Binding-site contacts:
Ligand atom O5 contacts residue HIS1076 of chain 1.B at 3.8 Å.
Ligand atom C2 contacts residue THR1075 of chain 1.B at 3.8 Å.
Ligand atom C8 contacts residue THR1075 of chain 1.B at 4.4 Å.
Ligand atom O6 contacts residue ASN1073 of chain 1.B at 4.2 Å.
Ligand atom C5 contacts residue HIS1076 of chain 1.B at 3.5 Å.
Ligand atom O5 contacts residue ASN1073 of chain 1.B at 2.7 Å (h-bond).
Ligand atom C2 contacts residue ASN1073 of chain 1.B at 4.3 Å.
Ligand atom C3 contacts residue THR1075 of chain 1.B at 4.2 Å.
Ligand atom C1 contacts residue ASN1073 of chain 1.B at 2.9 Å.
Ligand atom O6 contacts residue PHE1078 of chain 1.B at 4.4 Å.
Ligand atom C5 contacts residue ASN1073 of chain 1.B at 3.9 Å.
Ligand atom C7 contacts residue THR1075 of chain 1.B at 4.1 Å.
Ligand atom C6 contacts residue HIS1076 of chain 1.B at 4.1 Å.
Ligand atom C1 contacts residue HIS1076 of chain 1.B at 3.8 Å.
Ligand atom C6 contacts residue ASN1073 of chain 1.B at 4.3 Å.
Ligand atom O7 contacts residue HIS1076 of chain 1.B at 4.2 Å.
Ligand atom C1 contacts residue THR1075 of chain 1.B at 3.3 Å.
Ligand atom N2 contacts residue THR1075 of chain 1.B at 3.4 Å (h-bond).
Ligand atom C6 contacts residue PHE1078 of chain 1.B at 4.5 Å (hydrophobic).
Ligand atom O7 contacts residue ASN1073 of chain 1.B at 4.3 Å.
Ligand atom O5 contacts residue THR1075 of chain 1.B at 4.3 Å.

Sequence of chain 1.B:
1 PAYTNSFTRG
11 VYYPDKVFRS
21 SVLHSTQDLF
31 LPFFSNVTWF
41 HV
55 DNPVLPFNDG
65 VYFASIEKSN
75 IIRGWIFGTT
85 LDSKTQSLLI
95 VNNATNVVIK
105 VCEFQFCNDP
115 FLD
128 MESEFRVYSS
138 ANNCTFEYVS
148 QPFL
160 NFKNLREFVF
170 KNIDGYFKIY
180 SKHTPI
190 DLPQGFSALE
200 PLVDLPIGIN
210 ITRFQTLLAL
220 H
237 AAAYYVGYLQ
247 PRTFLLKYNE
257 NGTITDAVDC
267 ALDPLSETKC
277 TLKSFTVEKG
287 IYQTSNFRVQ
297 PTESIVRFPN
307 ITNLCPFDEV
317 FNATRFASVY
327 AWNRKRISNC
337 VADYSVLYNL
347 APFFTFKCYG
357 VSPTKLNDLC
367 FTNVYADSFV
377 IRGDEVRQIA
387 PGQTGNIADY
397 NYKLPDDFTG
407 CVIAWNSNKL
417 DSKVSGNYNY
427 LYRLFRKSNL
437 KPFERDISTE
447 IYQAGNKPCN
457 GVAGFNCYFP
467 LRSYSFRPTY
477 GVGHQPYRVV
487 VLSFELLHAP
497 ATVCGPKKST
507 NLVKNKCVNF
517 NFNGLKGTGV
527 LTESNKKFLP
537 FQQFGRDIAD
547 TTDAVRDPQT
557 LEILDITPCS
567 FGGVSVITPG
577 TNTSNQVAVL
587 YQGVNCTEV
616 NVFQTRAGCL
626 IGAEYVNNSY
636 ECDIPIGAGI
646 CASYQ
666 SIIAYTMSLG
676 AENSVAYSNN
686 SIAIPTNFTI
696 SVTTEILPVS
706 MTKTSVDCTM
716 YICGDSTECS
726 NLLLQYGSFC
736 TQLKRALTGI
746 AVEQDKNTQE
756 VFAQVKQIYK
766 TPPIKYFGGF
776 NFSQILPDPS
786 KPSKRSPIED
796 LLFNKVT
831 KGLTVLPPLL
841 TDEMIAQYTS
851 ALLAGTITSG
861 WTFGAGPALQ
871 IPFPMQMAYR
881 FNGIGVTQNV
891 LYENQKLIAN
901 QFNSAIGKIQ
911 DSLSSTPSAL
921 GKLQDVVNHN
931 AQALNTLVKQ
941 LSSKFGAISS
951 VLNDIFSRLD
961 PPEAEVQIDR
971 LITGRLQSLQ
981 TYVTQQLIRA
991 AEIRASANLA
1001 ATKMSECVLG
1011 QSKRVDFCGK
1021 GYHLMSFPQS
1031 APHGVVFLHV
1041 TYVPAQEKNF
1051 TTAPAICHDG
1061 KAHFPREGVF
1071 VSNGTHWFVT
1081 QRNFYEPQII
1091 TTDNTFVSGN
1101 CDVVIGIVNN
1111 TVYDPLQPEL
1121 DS

A small-molecule ligand and the protein it binds are described below.
Small molecule (SMILES): CC(=O)N[C@H]1[C@H](O[C@H]2[C@H](O)[C@@H](NC(C)=O)CO[C@@H]2CO)O[C@H](CO)[C@@H](O)[C@@H]1O